A protein and the small-molecule ligand that binds it are described below.
Small molecule (SMILES): CC(=O)N[C@@H]1[C@@H](O)[C@H](O)[C@@H](CO)O[C@H]1O

Sequence of chain 1.A:
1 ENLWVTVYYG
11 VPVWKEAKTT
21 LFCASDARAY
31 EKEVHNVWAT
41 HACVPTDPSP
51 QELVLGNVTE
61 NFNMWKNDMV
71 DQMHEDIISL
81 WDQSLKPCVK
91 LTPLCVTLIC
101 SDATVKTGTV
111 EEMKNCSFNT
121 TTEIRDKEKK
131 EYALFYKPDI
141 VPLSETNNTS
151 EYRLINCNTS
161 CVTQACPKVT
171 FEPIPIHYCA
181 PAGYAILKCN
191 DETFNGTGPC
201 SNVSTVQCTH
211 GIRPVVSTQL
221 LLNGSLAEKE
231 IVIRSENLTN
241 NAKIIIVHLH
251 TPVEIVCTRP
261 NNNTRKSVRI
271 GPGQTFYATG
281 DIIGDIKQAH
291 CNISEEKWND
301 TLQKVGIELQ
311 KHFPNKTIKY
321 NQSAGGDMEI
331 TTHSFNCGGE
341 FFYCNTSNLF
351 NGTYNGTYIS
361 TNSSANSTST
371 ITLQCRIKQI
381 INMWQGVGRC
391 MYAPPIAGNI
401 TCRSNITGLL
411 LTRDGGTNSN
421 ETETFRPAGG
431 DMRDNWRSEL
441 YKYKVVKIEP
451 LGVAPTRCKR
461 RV

Binding-site contacts:
Ligand atom O7 contacts residue GLY56 of chain 1.A at 4.2 Å.
Ligand atom C8 contacts residue GLY56 of chain 1.A at 3.7 Å.
Ligand atom N2 contacts residue ASN57 of chain 1.A at 2.9 Å (h-bond).
Ligand atom C3 contacts residue ASN57 of chain 1.A at 3.9 Å.
Ligand atom C2 contacts residue ASN57 of chain 1.A at 2.6 Å.
Ligand atom C2 contacts residue GLY56 of chain 1.A at 4.5 Å.
Ligand atom C7 contacts residue ASN57 of chain 1.A at 4.2 Å.
Ligand atom C5 contacts residue ASN57 of chain 1.A at 3.6 Å.
Ligand atom C1 contacts residue ASN57 of chain 1.A at 1.4 Å.
Ligand atom N2 contacts residue GLY56 of chain 1.A at 3.3 Å (h-bond).
Ligand atom C4 contacts residue ASN57 of chain 1.A at 4.3 Å.
Ligand atom O5 contacts residue ASN57 of chain 1.A at 2.4 Å (h-bond).
Ligand atom C7 contacts residue GLY56 of chain 1.A at 3.6 Å.